This small molecule binds to this protein.
Small molecule (SMILES): CN1CCC[C@H]1c1cccnc1

Sequence of chain 1.D:
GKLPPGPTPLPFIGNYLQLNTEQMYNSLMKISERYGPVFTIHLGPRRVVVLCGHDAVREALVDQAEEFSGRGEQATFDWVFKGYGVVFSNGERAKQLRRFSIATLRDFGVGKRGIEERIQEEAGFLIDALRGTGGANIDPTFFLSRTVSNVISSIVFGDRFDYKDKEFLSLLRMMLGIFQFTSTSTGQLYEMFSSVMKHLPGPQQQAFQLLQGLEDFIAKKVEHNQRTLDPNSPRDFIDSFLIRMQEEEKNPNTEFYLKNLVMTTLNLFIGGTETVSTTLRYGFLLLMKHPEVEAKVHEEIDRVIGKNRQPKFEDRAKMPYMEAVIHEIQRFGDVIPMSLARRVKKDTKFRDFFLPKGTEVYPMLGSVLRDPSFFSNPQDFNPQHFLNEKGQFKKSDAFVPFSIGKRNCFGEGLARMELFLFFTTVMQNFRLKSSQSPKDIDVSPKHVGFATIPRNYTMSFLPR

Binding-site contacts:
Ligand atom C5 contacts residue VAL95 of chain 1.D at 4.3 Å (hydrophobic).
Ligand atom C8 contacts residue GLY279 of chain 1.D at 3.6 Å.
Ligand atom C3 contacts residue PHE458 of chain 1.D at 4.0 Å (hydrophobic).
Ligand atom C7 contacts residue HEM1 of chain 1.L at 3.3 Å.
Ligand atom C8 contacts residue HEM1 of chain 1.L at 2.6 Å.
Ligand atom C5 contacts residue PHE96 of chain 1.D at 3.7 Å (hydrophobic).
Ligand atom C1 contacts residue ILE278 of chain 1.D at 4.2 Å (hydrophobic).
Ligand atom C4 contacts residue PHE85 of chain 1.D at 3.9 Å (hydrophobic).
Ligand atom C1 contacts residue ASN275 of chain 1.D at 3.7 Å.
Ligand atom C10 contacts residue LEU348 of chain 1.D at 3.5 Å (hydrophobic).
Ligand atom N2 contacts residue ILE344 of chain 1.D at 4.5 Å.
Ligand atom N2 contacts residue HEM1 of chain 1.L at 4.2 Å.
Ligand atom C5 contacts residue ASN275 of chain 1.D at 4.2 Å.
Ligand atom C4 contacts residue PHE96 of chain 1.D at 4.0 Å (hydrophobic).
Ligand atom C3 contacts residue PHE85 of chain 1.D at 4.4 Å (hydrophobic).
Ligand atom C9 contacts residue HEM1 of chain 1.L at 3.4 Å.
Ligand atom C10 contacts residue ILE344 of chain 1.D at 3.9 Å (hydrophobic).
Ligand atom C4 contacts residue VAL95 of chain 1.D at 4.5 Å (hydrophobic).
Ligand atom C9 contacts residue THR283 of chain 1.D at 3.4 Å.
Ligand atom C5 contacts residue PHE85 of chain 1.D at 4.3 Å (hydrophobic).
Ligand atom C9 contacts residue ILE344 of chain 1.D at 4.4 Å (hydrophobic).
Ligand atom N2 contacts residue THR283 of chain 1.D at 4.2 Å.
Ligand atom N1 contacts residue ILE278 of chain 1.D at 4.4 Å.
Ligand atom C5 contacts residue PHE89 of chain 1.D at 4.2 Å (hydrophobic).
Ligand atom C1 contacts residue GLY279 of chain 1.D at 3.9 Å.
Ligand atom N1 contacts residue VAL95 of chain 1.D at 4.2 Å.
Ligand atom C3 contacts residue LEU348 of chain 1.D at 4.3 Å (hydrophobic).
Ligand atom N1 contacts residue ASN275 of chain 1.D at 3.9 Å.
Ligand atom C6 contacts residue GLY279 of chain 1.D at 3.7 Å.
Ligand atom N2 contacts residue PHE458 of chain 1.D at 4.5 Å.
Ligand atom C8 contacts residue THR283 of chain 1.D at 3.9 Å.
Ligand atom C10 contacts residue PHE458 of chain 1.D at 3.3 Å (hydrophobic).
Ligand atom C7 contacts residue GLY279 of chain 1.D at 3.5 Å.
Ligand atom C2 contacts residue GLY279 of chain 1.D at 4.3 Å.